A protein and the small-molecule ligand that binds it are described below.
Small molecule (SMILES): C[C@@H]1O[C@@H](O)[C@@H](O)[C@H](O)[C@@H]1O

Binding-site contacts:
Ligand atom O5 contacts residue NAG2 of chain 1.XA at 3.5 Å (h-bond).
Ligand atom C5 contacts residue NAG2 of chain 1.XA at 3.6 Å.
Ligand atom C1 contacts residue NAG2 of chain 1.XA at 2.8 Å.
Ligand atom O2 contacts residue NAG2 of chain 1.XA at 2.8 Å (h-bond).
Ligand atom C2 contacts residue NAG2 of chain 1.XA at 3.4 Å.
Ligand atom C3 contacts residue NAG2 of chain 1.XA at 2.7 Å.
Ligand atom C4 contacts residue NAG2 of chain 1.XA at 3.4 Å.
Ligand atom O3 contacts residue NAG2 of chain 1.XA at 3.3 Å (h-bond).